A protein and the small-molecule ligand that binds it are described below.
Small molecule (SMILES): C[C@H](N)C(=O)N[C@@H](CCCN=C(N)N)C(=O)N[C@H](C(=O)N[C@@H](CCCCN)C(=O)N[C@@H](C)C=O)[C@@H](C)O

Binding-site contacts:
Ligand atom CZ contacts residue GLU69 of chain 1.A at 3.8 Å.
Ligand atom CB contacts residue GLU69 of chain 1.A at 3.8 Å.
Ligand atom CA contacts residue LEU68 of chain 1.A at 4.1 Å (hydrophobic).
Ligand atom N contacts residue LEU68 of chain 1.A at 4.0 Å.
Ligand atom NZ contacts residue LEU58 of chain 1.A at 4.1 Å.
Ligand atom N contacts residue HIS84 of chain 1.A at 4.2 Å.
Ligand atom C contacts residue HIS84 of chain 1.A at 3.9 Å.
Ligand atom OG1 contacts residue GLU67 of chain 1.A at 4.1 Å.
Ligand atom N contacts residue ASP75 of chain 1.A at 2.8 Å (salt-bridge).
Ligand atom C contacts residue GLU80 of chain 1.A at 3.9 Å.
Ligand atom NH1 contacts residue GLU69 of chain 1.A at 2.6 Å (salt-bridge).
Ligand atom CA contacts residue ASP75 of chain 1.A at 3.5 Å.
Ligand atom CG contacts residue GLU69 of chain 1.A at 3.7 Å.
Ligand atom CB contacts residue GLU80 of chain 1.A at 4.1 Å.
Ligand atom CA contacts residue GLU80 of chain 1.A at 3.8 Å.
Ligand atom N contacts residue GLU69 of chain 1.A at 3.3 Å (salt-bridge).
Ligand atom CA contacts residue HIS84 of chain 1.A at 4.0 Å.
Ligand atom CZ contacts residue GLY70 of chain 1.A at 4.1 Å.
Ligand atom C contacts residue LEU68 of chain 1.A at 3.9 Å (hydrophobic).
Ligand atom O contacts residue GLU69 of chain 1.A at 3.9 Å.
Ligand atom C contacts residue GLU69 of chain 1.A at 3.8 Å.
Ligand atom CA contacts residue GLU67 of chain 1.A at 4.0 Å.
Ligand atom N contacts residue GLU80 of chain 1.A at 3.0 Å (salt-bridge).
Ligand atom C contacts residue GLU69 of chain 1.A at 4.0 Å.
Ligand atom CB contacts residue ASP75 of chain 1.A at 3.8 Å.
Ligand atom C contacts residue GLU69 of chain 1.A at 3.8 Å.
Ligand atom CA contacts residue GLY70 of chain 1.A at 3.6 Å.
Ligand atom CB contacts residue GLU69 of chain 1.A at 3.4 Å.
Ligand atom NH2 contacts residue GLY70 of chain 1.A at 4.0 Å.
Ligand atom N contacts residue GLU67 of chain 1.A at 4.0 Å.
Ligand atom CA contacts residue GLU69 of chain 1.A at 4.1 Å.
Ligand atom O contacts residue GLU69 of chain 1.A at 2.9 Å (salt-bridge).
Ligand atom CA contacts residue GLU69 of chain 1.A at 3.6 Å.
Ligand atom O contacts residue HIS84 of chain 1.A at 3.1 Å (h-bond).
Ligand atom N contacts residue GLU69 of chain 1.A at 2.9 Å (salt-bridge).
Ligand atom O contacts residue LEU68 of chain 1.A at 3.5 Å.
Ligand atom CA contacts residue GLU69 of chain 1.A at 3.9 Å.
Ligand atom CB contacts residue TRP71 of chain 1.A at 3.6 Å (hydrophobic).
Ligand atom O contacts residue GLU80 of chain 1.A at 3.3 Å (salt-bridge).
Ligand atom CA contacts residue GLU69 of chain 1.A at 4.0 Å.

Sequence of chain 1.A:
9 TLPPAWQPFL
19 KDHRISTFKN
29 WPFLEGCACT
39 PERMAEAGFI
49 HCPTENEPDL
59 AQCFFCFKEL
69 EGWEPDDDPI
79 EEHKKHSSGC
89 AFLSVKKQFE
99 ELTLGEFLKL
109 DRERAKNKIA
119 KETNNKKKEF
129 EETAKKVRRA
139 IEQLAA